Binding-site contacts:
Ligand atom C32 contacts residue LEU380 of chain 1.A at 3.6 Å (hydrophobic).
Ligand atom C32 contacts residue HEM1 of chain 1.B at 3.2 Å.
Ligand atom N29 contacts residue GLY315 of chain 1.A at 4.2 Å.
Ligand atom N29 contacts residue GLY314 of chain 1.A at 3.1 Å.
Ligand atom O16 contacts residue HEM1 of chain 1.B at 4.0 Å.
Ligand atom N29 contacts residue THR318 of chain 1.A at 4.0 Å.
Ligand atom C25 contacts residue LEU380 of chain 1.A at 4.0 Å (hydrophobic).
Ligand atom N28 contacts residue GLY314 of chain 1.A at 4.3 Å.
Ligand atom CL2 contacts residue PHE236 of chain 1.A at 4.2 Å.
Ligand atom C19 contacts residue HEM1 of chain 1.B at 3.8 Å.
Ligand atom CL2 contacts residue PHE134 of chain 1.A at 3.8 Å.
Ligand atom C18 contacts residue HEM1 of chain 1.B at 3.9 Å.
Ligand atom C1 contacts residue MET509 of chain 1.A at 3.8 Å (hydrophobic).
Ligand atom C18 contacts residue TYR140 of chain 1.A at 3.5 Å (hydrophobic).
Ligand atom C5 contacts residue LEU383 of chain 1.A at 3.6 Å (hydrophobic).
Ligand atom CL1 contacts residue PHE236 of chain 1.A at 3.2 Å.
Ligand atom C5 contacts residue LEU380 of chain 1.A at 4.2 Å (hydrophobic).
Ligand atom C30 contacts residue GLY315 of chain 1.A at 4.0 Å.
Ligand atom N29 contacts residue HEM1 of chain 1.B at 4.4 Å.
Ligand atom N31 contacts residue HEM1 of chain 1.B at 2.2 Å.
Ligand atom N31 contacts residue THR318 of chain 1.A at 4.0 Å.
Ligand atom O16 contacts residue LEU380 of chain 1.A at 4.0 Å.
Ligand atom CL1 contacts residue MET509 of chain 1.A at 3.9 Å.
Ligand atom CL2 contacts residue GLY314 of chain 1.A at 4.0 Å.
Ligand atom C5 contacts residue TYR126 of chain 1.A at 3.8 Å (hydrophobic).
Ligand atom C4 contacts residue TYR126 of chain 1.A at 3.7 Å (hydrophobic).
Ligand atom N28 contacts residue THR318 of chain 1.A at 4.2 Å.
Ligand atom C6 contacts residue SER382 of chain 1.A at 3.8 Å.
Ligand atom N28 contacts residue LEU380 of chain 1.A at 4.0 Å.
Ligand atom C6 contacts residue LEU380 of chain 1.A at 3.9 Å (hydrophobic).
Ligand atom C32 contacts residue THR318 of chain 1.A at 4.2 Å.
Ligand atom C2 contacts residue LEU380 of chain 1.A at 4.0 Å (hydrophobic).
Ligand atom C1 contacts residue LEU380 of chain 1.A at 3.6 Å (hydrophobic).
Ligand atom C30 contacts residue HEM1 of chain 1.B at 3.1 Å.
Ligand atom N28 contacts residue HEM1 of chain 1.B at 4.3 Å.
Ligand atom C30 contacts residue THR318 of chain 1.A at 3.8 Å.
Ligand atom C4 contacts residue LEU383 of chain 1.A at 4.1 Å (hydrophobic).
Ligand atom C5 contacts residue SER382 of chain 1.A at 3.7 Å.
Ligand atom C30 contacts residue GLY314 of chain 1.A at 3.4 Å.
Ligand atom C4 contacts residue LEU380 of chain 1.A at 4.2 Å (hydrophobic).

Sequence of chain 1.A:
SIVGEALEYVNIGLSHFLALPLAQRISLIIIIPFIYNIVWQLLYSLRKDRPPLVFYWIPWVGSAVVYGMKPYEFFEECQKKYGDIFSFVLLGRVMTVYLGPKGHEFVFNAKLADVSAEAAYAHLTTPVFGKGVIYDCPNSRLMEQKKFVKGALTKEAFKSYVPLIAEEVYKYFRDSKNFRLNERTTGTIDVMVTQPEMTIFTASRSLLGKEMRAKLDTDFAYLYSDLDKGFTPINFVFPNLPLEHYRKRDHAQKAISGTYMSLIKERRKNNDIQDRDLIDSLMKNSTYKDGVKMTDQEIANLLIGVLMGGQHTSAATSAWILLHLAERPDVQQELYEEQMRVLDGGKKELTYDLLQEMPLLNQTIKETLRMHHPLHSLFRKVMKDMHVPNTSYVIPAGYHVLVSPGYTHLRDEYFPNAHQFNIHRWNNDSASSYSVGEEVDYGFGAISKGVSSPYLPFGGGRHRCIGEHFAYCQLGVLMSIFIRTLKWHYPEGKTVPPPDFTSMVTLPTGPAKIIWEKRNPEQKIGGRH

A protein and the small-molecule ligand that binds it are described below.
Small molecule (SMILES): O[C@@](Cc1ccccc1Cl)(Cn1cncn1)C1(Cl)CC1